Sequence of chain 13.F:
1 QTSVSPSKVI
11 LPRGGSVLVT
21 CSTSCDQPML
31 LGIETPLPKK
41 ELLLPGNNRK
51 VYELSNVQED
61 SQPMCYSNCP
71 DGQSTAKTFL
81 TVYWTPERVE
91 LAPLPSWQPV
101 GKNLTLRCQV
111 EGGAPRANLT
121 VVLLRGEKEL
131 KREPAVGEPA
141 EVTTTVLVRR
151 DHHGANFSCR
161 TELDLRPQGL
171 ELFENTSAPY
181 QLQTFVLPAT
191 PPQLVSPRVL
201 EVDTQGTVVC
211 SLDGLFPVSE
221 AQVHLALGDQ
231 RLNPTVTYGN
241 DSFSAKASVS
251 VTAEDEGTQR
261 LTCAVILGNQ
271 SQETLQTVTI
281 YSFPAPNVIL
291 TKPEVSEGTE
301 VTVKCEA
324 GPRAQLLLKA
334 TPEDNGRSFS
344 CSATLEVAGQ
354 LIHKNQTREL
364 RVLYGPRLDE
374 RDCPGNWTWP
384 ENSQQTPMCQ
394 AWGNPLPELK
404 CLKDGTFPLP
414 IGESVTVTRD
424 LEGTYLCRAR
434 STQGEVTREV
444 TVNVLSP

Binding-site contacts:
Ligand atom C1 contacts residue ALA117 of chain 13.F at 3.9 Å (hydrophobic).
Ligand atom C1 contacts residue GLN168 of chain 13.F at 4.0 Å.
Ligand atom O7 contacts residue ALA117 of chain 13.F at 4.5 Å.
Ligand atom C6 contacts residue ASN118 of chain 13.F at 4.0 Å.
Ligand atom N2 contacts residue ASN118 of chain 13.F at 3.6 Å.
Ligand atom C1 contacts residue PRO167 of chain 13.F at 4.4 Å (hydrophobic).
Ligand atom C4 contacts residue ASN118 of chain 13.F at 3.8 Å.
Ligand atom O5 contacts residue ASN118 of chain 13.F at 1.8 Å (h-bond).
Ligand atom C2 contacts residue ALA117 of chain 13.F at 4.0 Å (hydrophobic).
Ligand atom C7 contacts residue ASN118 of chain 13.F at 3.9 Å.
Ligand atom O6 contacts residue ALA117 of chain 13.F at 2.3 Å.
Ligand atom C7 contacts residue PRO167 of chain 13.F at 3.9 Å (hydrophobic).
Ligand atom N2 contacts residue PRO167 of chain 13.F at 4.0 Å.
Ligand atom C6 contacts residue ALA117 of chain 13.F at 3.6 Å (hydrophobic).
Ligand atom C1 contacts residue ASN118 of chain 13.F at 1.6 Å.
Ligand atom C2 contacts residue ASN118 of chain 13.F at 2.7 Å.
Ligand atom O7 contacts residue ASN118 of chain 13.F at 3.5 Å (h-bond).
Ligand atom C8 contacts residue PRO167 of chain 13.F at 3.7 Å (hydrophobic).
Ligand atom O5 contacts residue GLN168 of chain 13.F at 4.0 Å.
Ligand atom C5 contacts residue ALA117 of chain 13.F at 4.2 Å (hydrophobic).
Ligand atom O5 contacts residue ALA117 of chain 13.F at 3.5 Å (h-bond).
Ligand atom C5 contacts residue ASN118 of chain 13.F at 3.2 Å.
Ligand atom C8 contacts residue ASP164 of chain 13.F at 4.5 Å.
Ligand atom C4 contacts residue ALA117 of chain 13.F at 4.2 Å (hydrophobic).
Ligand atom C3 contacts residue ASN118 of chain 13.F at 3.8 Å.
Ligand atom O6 contacts residue ASN118 of chain 13.F at 4.0 Å.
Ligand atom C5 contacts residue GLN168 of chain 13.F at 4.5 Å.

A small-molecule ligand and the protein it binds are described below.
Small molecule (SMILES): CC(=O)N[C@@H]1[C@@H](O)[C@H](O)[C@@H](CO)O[C@H]1O